This small molecule binds to this protein.
Small molecule (SMILES): CC(=O)N[C@@H]1[C@@H](O)[C@H](O)[C@@H](CO)O[C@H]1O

Sequence of chain 1.D:
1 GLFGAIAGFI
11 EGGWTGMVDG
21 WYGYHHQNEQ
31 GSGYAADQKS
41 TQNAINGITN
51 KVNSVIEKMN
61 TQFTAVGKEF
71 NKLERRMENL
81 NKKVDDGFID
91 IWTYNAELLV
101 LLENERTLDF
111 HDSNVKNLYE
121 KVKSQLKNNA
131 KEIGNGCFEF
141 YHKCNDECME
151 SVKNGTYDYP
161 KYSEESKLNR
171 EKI

Binding-site contacts:
Ligand atom C4 contacts residue ASN154 of chain 1.D at 4.2 Å.
Ligand atom C5 contacts residue ASN154 of chain 1.D at 3.7 Å.
Ligand atom C1 contacts residue GLU150 of chain 1.D at 4.2 Å.
Ligand atom C1 contacts residue THR156 of chain 1.D at 4.2 Å.
Ligand atom C1 contacts residue ASN154 of chain 1.D at 1.4 Å.
Ligand atom C3 contacts residue ASN154 of chain 1.D at 3.7 Å.
Ligand atom C1 contacts residue SER151 of chain 1.D at 4.3 Å.
Ligand atom C6 contacts residue SER151 of chain 1.D at 4.0 Å.
Ligand atom C7 contacts residue ASN154 of chain 1.D at 3.2 Å.
Ligand atom C6 contacts residue GLU147 of chain 1.D at 3.8 Å.
Ligand atom O5 contacts residue SER151 of chain 1.D at 3.6 Å.
Ligand atom C8 contacts residue ASN154 of chain 1.D at 4.3 Å.
Ligand atom O5 contacts residue ASN154 of chain 1.D at 2.4 Å (h-bond).
Ligand atom C5 contacts residue SER151 of chain 1.D at 4.2 Å.
Ligand atom C2 contacts residue ASN154 of chain 1.D at 2.4 Å.
Ligand atom O6 contacts residue SER151 of chain 1.D at 2.6 Å (h-bond).
Ligand atom O5 contacts residue GLU150 of chain 1.D at 3.6 Å.
Ligand atom O5 contacts residue THR156 of chain 1.D at 4.5 Å.
Ligand atom O7 contacts residue ASN154 of chain 1.D at 3.1 Å (h-bond).
Ligand atom O6 contacts residue GLU147 of chain 1.D at 3.2 Å (salt-bridge).
Ligand atom N2 contacts residue ASN154 of chain 1.D at 2.8 Å (h-bond).
Ligand atom O6 contacts residue GLU150 of chain 1.D at 3.0 Å.
Ligand atom C6 contacts residue GLU150 of chain 1.D at 4.1 Å.